The small molecule below binds the protein below.
Small molecule (SMILES): CC(=O)N[C@@H]1[C@@H](O)[C@H](O)[C@@H](CO)O[C@H]1O

Binding-site contacts:
Ligand atom O4 contacts residue GLU821 of chain 1.A at 2.6 Å (salt-bridge).
Ligand atom C3 contacts residue GLU821 of chain 1.A at 3.6 Å.
Ligand atom O6 contacts residue ASN589 of chain 1.A at 4.4 Å.
Ligand atom C7 contacts residue ASN589 of chain 1.A at 3.2 Å.
Ligand atom C3 contacts residue ASN589 of chain 1.A at 3.8 Å.
Ligand atom C4 contacts residue GLU821 of chain 1.A at 3.4 Å.
Ligand atom C2 contacts residue ASN589 of chain 1.A at 2.5 Å.
Ligand atom N2 contacts residue TYR819 of chain 1.A at 4.5 Å.
Ligand atom C5 contacts residue ASN589 of chain 1.A at 3.7 Å.
Ligand atom C6 contacts residue GLU821 of chain 1.A at 4.2 Å.
Ligand atom O7 contacts residue ALA590 of chain 1.A at 3.9 Å.
Ligand atom N2 contacts residue ASN589 of chain 1.A at 3.0 Å (h-bond).
Ligand atom O3 contacts residue GLU821 of chain 1.A at 4.5 Å.
Ligand atom C5 contacts residue GLU821 of chain 1.A at 3.4 Å.
Ligand atom C1 contacts residue ASN589 of chain 1.A at 1.4 Å.
Ligand atom O5 contacts residue ASN589 of chain 1.A at 2.3 Å (h-bond).
Ligand atom O7 contacts residue ASN589 of chain 1.A at 2.9 Å (h-bond).
Ligand atom C4 contacts residue ASN589 of chain 1.A at 4.2 Å.

Sequence of chain 1.A:
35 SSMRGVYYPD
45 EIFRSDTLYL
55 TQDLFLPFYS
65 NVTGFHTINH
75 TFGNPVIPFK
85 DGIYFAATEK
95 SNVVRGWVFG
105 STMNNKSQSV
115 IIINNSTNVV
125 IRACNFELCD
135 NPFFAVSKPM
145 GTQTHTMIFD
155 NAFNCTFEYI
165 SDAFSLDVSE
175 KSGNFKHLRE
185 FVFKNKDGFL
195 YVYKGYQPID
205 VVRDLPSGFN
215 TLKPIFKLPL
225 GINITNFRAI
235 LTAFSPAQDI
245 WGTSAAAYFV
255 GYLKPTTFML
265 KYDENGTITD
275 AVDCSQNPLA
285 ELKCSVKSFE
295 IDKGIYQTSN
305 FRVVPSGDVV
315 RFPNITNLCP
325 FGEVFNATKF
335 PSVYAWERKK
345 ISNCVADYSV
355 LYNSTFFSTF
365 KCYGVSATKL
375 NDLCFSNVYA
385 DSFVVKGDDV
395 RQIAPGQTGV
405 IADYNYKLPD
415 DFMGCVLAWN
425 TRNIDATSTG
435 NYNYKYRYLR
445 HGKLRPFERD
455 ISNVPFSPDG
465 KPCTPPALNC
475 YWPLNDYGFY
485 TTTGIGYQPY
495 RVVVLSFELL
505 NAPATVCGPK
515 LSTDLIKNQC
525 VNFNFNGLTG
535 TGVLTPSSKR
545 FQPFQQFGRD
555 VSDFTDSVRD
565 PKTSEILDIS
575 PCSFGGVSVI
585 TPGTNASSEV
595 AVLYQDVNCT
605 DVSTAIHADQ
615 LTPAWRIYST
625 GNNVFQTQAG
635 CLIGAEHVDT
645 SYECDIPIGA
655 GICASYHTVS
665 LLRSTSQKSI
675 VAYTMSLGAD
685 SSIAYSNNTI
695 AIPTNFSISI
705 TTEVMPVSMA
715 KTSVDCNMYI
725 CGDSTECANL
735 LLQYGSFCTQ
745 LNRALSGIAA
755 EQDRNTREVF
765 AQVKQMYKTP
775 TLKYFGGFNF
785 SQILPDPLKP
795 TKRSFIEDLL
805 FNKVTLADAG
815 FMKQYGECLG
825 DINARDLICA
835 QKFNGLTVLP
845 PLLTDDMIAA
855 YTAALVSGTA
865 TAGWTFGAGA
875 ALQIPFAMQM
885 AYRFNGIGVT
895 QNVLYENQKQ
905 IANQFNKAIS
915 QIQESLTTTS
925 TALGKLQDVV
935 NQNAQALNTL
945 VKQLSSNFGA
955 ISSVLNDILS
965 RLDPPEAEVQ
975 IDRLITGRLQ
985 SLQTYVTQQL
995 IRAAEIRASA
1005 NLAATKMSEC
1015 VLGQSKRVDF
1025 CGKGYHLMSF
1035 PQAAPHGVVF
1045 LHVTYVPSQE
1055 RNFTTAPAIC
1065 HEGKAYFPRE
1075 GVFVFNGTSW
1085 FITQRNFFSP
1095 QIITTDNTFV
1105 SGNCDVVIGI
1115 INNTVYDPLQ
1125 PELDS